Sequence of chain 1.D:
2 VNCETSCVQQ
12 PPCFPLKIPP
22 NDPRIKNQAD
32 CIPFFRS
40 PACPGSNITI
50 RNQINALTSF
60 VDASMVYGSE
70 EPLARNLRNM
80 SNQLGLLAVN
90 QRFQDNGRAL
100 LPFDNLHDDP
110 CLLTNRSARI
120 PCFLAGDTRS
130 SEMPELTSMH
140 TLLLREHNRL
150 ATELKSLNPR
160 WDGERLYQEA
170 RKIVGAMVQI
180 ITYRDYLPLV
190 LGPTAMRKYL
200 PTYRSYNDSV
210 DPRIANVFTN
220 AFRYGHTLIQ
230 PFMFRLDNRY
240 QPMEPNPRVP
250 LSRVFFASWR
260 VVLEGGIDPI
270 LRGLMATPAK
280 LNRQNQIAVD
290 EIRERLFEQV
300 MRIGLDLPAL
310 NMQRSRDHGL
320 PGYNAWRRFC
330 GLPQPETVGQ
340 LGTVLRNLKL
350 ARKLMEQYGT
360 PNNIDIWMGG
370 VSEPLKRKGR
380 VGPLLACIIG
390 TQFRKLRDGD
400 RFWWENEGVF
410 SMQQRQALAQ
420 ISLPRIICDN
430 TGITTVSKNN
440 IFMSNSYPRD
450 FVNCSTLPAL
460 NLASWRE

A protein and the small-molecule ligand that binds it are described below.
Small molecule (SMILES): CC(=O)N[C@@H]1[C@@H](O)[C@H](O)[C@@H](CO)O[C@H]1O

Binding-site contacts:
Ligand atom C1 contacts residue ASN78 of chain 1.D at 1.4 Å.
Ligand atom O7 contacts residue ASN78 of chain 1.D at 3.4 Å (h-bond).
Ligand atom C8 contacts residue VAL88 of chain 1.D at 4.0 Å (hydrophobic).
Ligand atom O3 contacts residue GLN90 of chain 1.D at 3.5 Å (h-bond).
Ligand atom O7 contacts residue GLN90 of chain 1.D at 3.3 Å (h-bond).
Ligand atom C6 contacts residue ASN81 of chain 1.D at 3.8 Å.
Ligand atom C7 contacts residue ASN78 of chain 1.D at 3.3 Å.
Ligand atom C8 contacts residue ALA87 of chain 1.D at 3.9 Å (hydrophobic).
Ligand atom C8 contacts residue ASN78 of chain 1.D at 4.4 Å.
Ligand atom N2 contacts residue ASN78 of chain 1.D at 2.8 Å (h-bond).
Ligand atom N2 contacts residue GLN90 of chain 1.D at 3.7 Å.
Ligand atom C2 contacts residue GLN90 of chain 1.D at 4.5 Å.
Ligand atom C2 contacts residue ASN78 of chain 1.D at 2.3 Å.
Ligand atom C3 contacts residue ASN78 of chain 1.D at 3.7 Å.
Ligand atom O5 contacts residue ASN81 of chain 1.D at 3.1 Å (h-bond).
Ligand atom C5 contacts residue ASN81 of chain 1.D at 3.5 Å.
Ligand atom O7 contacts residue VAL88 of chain 1.D at 2.8 Å (h-bond).
Ligand atom C4 contacts residue ASN78 of chain 1.D at 4.1 Å.
Ligand atom C7 contacts residue GLN90 of chain 1.D at 3.2 Å.
Ligand atom C7 contacts residue ALA87 of chain 1.D at 4.0 Å (hydrophobic).
Ligand atom O5 contacts residue ASN78 of chain 1.D at 2.3 Å (h-bond).
Ligand atom O7 contacts residue ALA87 of chain 1.D at 3.4 Å.
Ligand atom O6 contacts residue LEU85 of chain 1.D at 3.7 Å.
Ligand atom C5 contacts residue ASN78 of chain 1.D at 3.6 Å.
Ligand atom C8 contacts residue GLN90 of chain 1.D at 3.3 Å.
Ligand atom O7 contacts residue LEU86 of chain 1.D at 4.3 Å.
Ligand atom C7 contacts residue VAL88 of chain 1.D at 3.8 Å (hydrophobic).
Ligand atom C1 contacts residue ASN81 of chain 1.D at 3.6 Å.
Ligand atom O5 contacts residue LEU85 of chain 1.D at 4.0 Å.